Sequence of chain 1.A:
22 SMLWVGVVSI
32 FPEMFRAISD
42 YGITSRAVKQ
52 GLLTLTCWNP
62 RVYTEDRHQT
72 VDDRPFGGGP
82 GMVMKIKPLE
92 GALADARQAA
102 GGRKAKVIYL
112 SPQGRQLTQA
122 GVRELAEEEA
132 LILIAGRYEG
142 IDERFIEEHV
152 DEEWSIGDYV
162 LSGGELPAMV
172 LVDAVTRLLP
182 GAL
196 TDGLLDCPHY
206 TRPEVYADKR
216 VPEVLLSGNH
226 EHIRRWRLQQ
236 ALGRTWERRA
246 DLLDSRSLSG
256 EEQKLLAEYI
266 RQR

This small molecule binds to this protein.
Small molecule (SMILES): CCCCCCCCNCc1ccc(CNC(=O)c2csc3nc[nH]c(=O)c23)cc1

Sequence of chain 1.B:
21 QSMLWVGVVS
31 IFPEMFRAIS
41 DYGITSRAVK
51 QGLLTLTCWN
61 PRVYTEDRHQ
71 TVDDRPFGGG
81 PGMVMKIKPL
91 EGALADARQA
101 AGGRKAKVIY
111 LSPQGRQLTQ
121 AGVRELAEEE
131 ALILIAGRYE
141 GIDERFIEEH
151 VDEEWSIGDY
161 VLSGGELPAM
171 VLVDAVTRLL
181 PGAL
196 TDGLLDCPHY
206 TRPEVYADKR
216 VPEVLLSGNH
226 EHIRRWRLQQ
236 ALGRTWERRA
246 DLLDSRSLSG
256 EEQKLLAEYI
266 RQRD

Binding-site contacts:
Ligand atom CAQ contacts residue GLU140 of chain 1.B at 3.4 Å.
Ligand atom NAU contacts residue LEU162 of chain 1.B at 3.4 Å (h-bond).
Ligand atom CAH contacts residue SER156 of chain 1.B at 3.6 Å.
Ligand atom CAI contacts residue LEU111 of chain 1.B at 3.1 Å (hydrophobic).
Ligand atom CAR contacts residue GLY164 of chain 1.B at 3.6 Å.
Ligand atom CAR contacts residue SER163 of chain 1.B at 3.7 Å.
Ligand atom CAD contacts residue VAL161 of chain 1.B at 3.7 Å (hydrophobic).
Ligand atom CAP contacts residue ASP201 of chain 1.A at 3.7 Å.
Ligand atom CAH contacts residue GLY158 of chain 1.B at 3.1 Å.
Ligand atom CAM contacts residue LEU199 of chain 1.A at 3.6 Å (hydrophobic).
Ligand atom NAU contacts residue GLY164 of chain 1.B at 3.7 Å.
Ligand atom NAS contacts residue ILE157 of chain 1.B at 3.3 Å (h-bond).
Ligand atom CAR contacts residue LEU162 of chain 1.B at 3.2 Å (hydrophobic).
Ligand atom OAC contacts residue VAL161 of chain 1.B at 3.7 Å.
Ligand atom CAM contacts residue ASP201 of chain 1.A at 3.8 Å.
Ligand atom CAQ contacts residue ASP201 of chain 1.A at 3.4 Å.
Ligand atom SAW contacts residue PRO168 of chain 1.B at 3.6 Å.
Ligand atom NAT contacts residue ASP201 of chain 1.A at 2.8 Å (salt-bridge).
Ligand atom NAS contacts residue SER156 of chain 1.B at 3.4 Å (h-bond).
Ligand atom CAI contacts residue SER112 of chain 1.B at 3.4 Å.
Ligand atom OAB contacts residue LEU111 of chain 1.B at 3.3 Å (h-bond).
Ligand atom OAC contacts residue TYR160 of chain 1.B at 3.7 Å.
Ligand atom NAV contacts residue TYR160 of chain 1.B at 2.6 Å (h-bond).
Ligand atom CAA contacts residue ASP159 of chain 1.B at 3.7 Å.
Ligand atom CAO contacts residue ASP201 of chain 1.A at 3.5 Å.
Ligand atom OAC contacts residue LEU162 of chain 1.B at 2.9 Å (h-bond).
Ligand atom CAF contacts residue LEU162 of chain 1.B at 3.0 Å (hydrophobic).
Ligand atom CBB contacts residue PRO113 of chain 1.B at 3.6 Å (hydrophobic).
Ligand atom CAI contacts residue PRO168 of chain 1.B at 3.7 Å (hydrophobic).
Ligand atom CAY contacts residue GLU140 of chain 1.B at 3.7 Å.
Ligand atom SAW contacts residue LEU111 of chain 1.B at 3.6 Å.
Ligand atom OAC contacts residue PRO113 of chain 1.B at 3.5 Å.
Ligand atom CBB contacts residue TYR160 of chain 1.B at 3.6 Å (hydrophobic).
Ligand atom CAZ contacts residue LEU162 of chain 1.B at 3.5 Å (hydrophobic).
Ligand atom SAW contacts residue SER112 of chain 1.B at 3.4 Å (h-bond).
Ligand atom CAF contacts residue VAL161 of chain 1.B at 3.7 Å (hydrophobic).
Ligand atom CAP contacts residue GLN114 of chain 1.B at 3.8 Å.
Ligand atom CAH contacts residue TYR160 of chain 1.B at 3.2 Å (hydrophobic).
Ligand atom CAE contacts residue GLU140 of chain 1.B at 3.5 Å.
Ligand atom CBB contacts residue LEU162 of chain 1.B at 3.7 Å (hydrophobic).